Sequence of chain 18.E:
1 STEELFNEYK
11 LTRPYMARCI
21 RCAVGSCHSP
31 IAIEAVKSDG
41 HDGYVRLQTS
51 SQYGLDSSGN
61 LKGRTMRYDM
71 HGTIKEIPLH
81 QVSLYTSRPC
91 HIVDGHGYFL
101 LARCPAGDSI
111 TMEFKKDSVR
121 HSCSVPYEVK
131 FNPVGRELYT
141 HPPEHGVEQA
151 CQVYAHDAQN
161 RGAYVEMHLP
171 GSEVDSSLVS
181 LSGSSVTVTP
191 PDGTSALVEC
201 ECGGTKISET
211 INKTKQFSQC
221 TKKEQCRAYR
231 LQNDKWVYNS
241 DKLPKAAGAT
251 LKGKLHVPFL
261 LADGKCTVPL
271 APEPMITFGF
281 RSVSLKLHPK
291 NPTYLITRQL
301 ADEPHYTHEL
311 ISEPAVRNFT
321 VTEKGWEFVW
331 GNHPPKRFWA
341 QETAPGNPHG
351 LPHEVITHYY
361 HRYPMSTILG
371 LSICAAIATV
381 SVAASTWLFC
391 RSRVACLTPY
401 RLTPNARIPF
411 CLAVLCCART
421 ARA

Binding-site contacts:
Ligand atom O7 contacts residue ASN212 of chain 18.E at 4.5 Å.
Ligand atom C3 contacts residue ASN212 of chain 18.E at 3.8 Å.
Ligand atom N2 contacts residue ILE211 of chain 18.E at 4.3 Å.
Ligand atom C2 contacts residue ASN212 of chain 18.E at 2.4 Å.
Ligand atom C7 contacts residue ASN212 of chain 18.E at 3.9 Å.
Ligand atom C5 contacts residue ASN212 of chain 18.E at 3.7 Å.
Ligand atom N2 contacts residue ASN212 of chain 18.E at 2.9 Å (h-bond).
Ligand atom O5 contacts residue ASN212 of chain 18.E at 2.4 Å (h-bond).
Ligand atom C1 contacts residue ILE211 of chain 18.E at 4.2 Å (hydrophobic).
Ligand atom C1 contacts residue ASN212 of chain 18.E at 1.4 Å.
Ligand atom C4 contacts residue ASN212 of chain 18.E at 4.2 Å.

This small molecule binds to this protein.
Small molecule (SMILES): CC(=O)N[C@@H]1[C@@H](O)[C@H](O)[C@@H](CO)O[C@H]1O